A protein and the small-molecule ligand that binds it are described below.
Small molecule (SMILES): CC(=O)N[C@@H]1[C@@H](O)[C@H](O)[C@@H](CO)O[C@H]1O

Sequence of chain 1.A:
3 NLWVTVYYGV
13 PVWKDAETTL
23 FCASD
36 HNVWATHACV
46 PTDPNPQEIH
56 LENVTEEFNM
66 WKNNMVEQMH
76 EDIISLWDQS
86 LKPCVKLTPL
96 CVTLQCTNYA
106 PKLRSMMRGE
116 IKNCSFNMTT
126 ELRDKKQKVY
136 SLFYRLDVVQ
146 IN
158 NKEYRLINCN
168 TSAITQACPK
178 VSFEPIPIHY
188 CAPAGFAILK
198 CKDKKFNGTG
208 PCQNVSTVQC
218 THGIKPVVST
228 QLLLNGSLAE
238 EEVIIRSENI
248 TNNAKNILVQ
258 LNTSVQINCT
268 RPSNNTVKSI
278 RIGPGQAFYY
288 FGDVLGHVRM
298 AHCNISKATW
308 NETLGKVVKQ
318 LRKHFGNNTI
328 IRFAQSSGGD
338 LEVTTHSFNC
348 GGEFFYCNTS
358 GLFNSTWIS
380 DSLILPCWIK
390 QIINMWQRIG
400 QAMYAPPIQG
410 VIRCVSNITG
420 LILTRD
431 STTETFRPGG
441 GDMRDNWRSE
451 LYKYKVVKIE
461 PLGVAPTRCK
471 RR

Binding-site contacts:
Ligand atom C5 contacts residue ASN122 of chain 1.A at 3.7 Å.
Ligand atom C2 contacts residue ASN122 of chain 1.A at 2.5 Å.
Ligand atom C3 contacts residue ASN122 of chain 1.A at 3.8 Å.
Ligand atom C8 contacts residue PHE121 of chain 1.A at 4.0 Å (hydrophobic).
Ligand atom C4 contacts residue ASN122 of chain 1.A at 4.2 Å.
Ligand atom N2 contacts residue GLN100 of chain 1.A at 4.2 Å.
Ligand atom O7 contacts residue THR98 of chain 1.A at 4.2 Å.
Ligand atom N2 contacts residue ASN122 of chain 1.A at 2.9 Å (h-bond).
Ligand atom O3 contacts residue GLN100 of chain 1.A at 3.7 Å.
Ligand atom O7 contacts residue ASN122 of chain 1.A at 4.2 Å.
Ligand atom C1 contacts residue ASN122 of chain 1.A at 1.4 Å.
Ligand atom O5 contacts residue ASN122 of chain 1.A at 2.4 Å (h-bond).
Ligand atom O7 contacts residue GLN100 of chain 1.A at 3.1 Å (h-bond).
Ligand atom C7 contacts residue ASN122 of chain 1.A at 3.7 Å.
Ligand atom C8 contacts residue SER120 of chain 1.A at 3.3 Å.
Ligand atom C8 contacts residue GLN100 of chain 1.A at 3.5 Å.
Ligand atom C7 contacts residue GLN100 of chain 1.A at 3.4 Å.